Binding-site contacts:
Ligand atom C6 contacts residue GLY452 of chain 1.C at 3.3 Å.
Ligand atom C4 contacts residue GLY452 of chain 1.C at 4.0 Å.
Ligand atom O3 contacts residue CYS392 of chain 1.C at 3.6 Å (h-bond).
Ligand atom C7 contacts residue SER457 of chain 1.C at 4.0 Å.
Ligand atom C4 contacts residue ARG455 of chain 1.C at 4.0 Å.
Ligand atom O5 contacts residue ASN278 of chain 1.C at 2.2 Å (h-bond).
Ligand atom O6 contacts residue CYS392 of chain 1.C at 3.2 Å.
Ligand atom C7 contacts residue ASN278 of chain 1.C at 3.7 Å.
Ligand atom C6 contacts residue ARG455 of chain 1.C at 3.7 Å.
Ligand atom O5 contacts residue ARG455 of chain 1.C at 3.6 Å (salt-bridge).
Ligand atom O6 contacts residue GLY452 of chain 1.C at 2.5 Å (h-bond).
Ligand atom C6 contacts residue GLN453 of chain 1.C at 3.7 Å.
Ligand atom C5 contacts residue GLY452 of chain 1.C at 4.0 Å.
Ligand atom C7 contacts residue SER458 of chain 1.C at 4.0 Å.
Ligand atom N2 contacts residue LEU277 of chain 1.C at 3.8 Å.
Ligand atom O6 contacts residue ARG455 of chain 1.C at 2.6 Å (salt-bridge).
Ligand atom C2 contacts residue ASN278 of chain 1.C at 2.4 Å.
Ligand atom O7 contacts residue VAL270 of chain 1.C at 3.7 Å.
Ligand atom O6 contacts residue SER457 of chain 1.C at 4.0 Å.
Ligand atom O7 contacts residue LEU277 of chain 1.C at 3.7 Å.
Ligand atom O6 contacts residue GLN453 of chain 1.C at 3.2 Å.
Ligand atom C1 contacts residue ASN278 of chain 1.C at 1.4 Å.
Ligand atom C5 contacts residue ARG455 of chain 1.C at 4.0 Å.
Ligand atom C8 contacts residue LEU277 of chain 1.C at 1.5 Å (hydrophobic).
Ligand atom O6 contacts residue VAL224 of chain 1.C at 4.0 Å.
Ligand atom C8 contacts residue SER458 of chain 1.C at 3.7 Å.
Ligand atom N2 contacts residue SER458 of chain 1.C at 3.3 Å (h-bond).
Ligand atom C5 contacts residue SER457 of chain 1.C at 3.6 Å.
Ligand atom O6 contacts residue GLY393 of chain 1.C at 3.6 Å (h-bond).
Ligand atom C5 contacts residue ASN278 of chain 1.C at 3.5 Å.
Ligand atom O6 contacts residue CYS456 of chain 1.C at 3.9 Å.
Ligand atom O7 contacts residue SER457 of chain 1.C at 3.3 Å.
Ligand atom O4 contacts residue GLY452 of chain 1.C at 3.0 Å (h-bond).
Ligand atom O4 contacts residue SER457 of chain 1.C at 3.8 Å.
Ligand atom O4 contacts residue VAL224 of chain 1.C at 4.0 Å.
Ligand atom N2 contacts residue ASN278 of chain 1.C at 2.9 Å (h-bond).
Ligand atom C3 contacts residue ASN278 of chain 1.C at 3.7 Å.
Ligand atom C7 contacts residue LEU277 of chain 1.C at 3.0 Å (hydrophobic).
Ligand atom O4 contacts residue SER225 of chain 1.C at 3.6 Å.
Ligand atom O4 contacts residue ILE450 of chain 1.C at 3.3 Å.

Sequence of chain 1.C:
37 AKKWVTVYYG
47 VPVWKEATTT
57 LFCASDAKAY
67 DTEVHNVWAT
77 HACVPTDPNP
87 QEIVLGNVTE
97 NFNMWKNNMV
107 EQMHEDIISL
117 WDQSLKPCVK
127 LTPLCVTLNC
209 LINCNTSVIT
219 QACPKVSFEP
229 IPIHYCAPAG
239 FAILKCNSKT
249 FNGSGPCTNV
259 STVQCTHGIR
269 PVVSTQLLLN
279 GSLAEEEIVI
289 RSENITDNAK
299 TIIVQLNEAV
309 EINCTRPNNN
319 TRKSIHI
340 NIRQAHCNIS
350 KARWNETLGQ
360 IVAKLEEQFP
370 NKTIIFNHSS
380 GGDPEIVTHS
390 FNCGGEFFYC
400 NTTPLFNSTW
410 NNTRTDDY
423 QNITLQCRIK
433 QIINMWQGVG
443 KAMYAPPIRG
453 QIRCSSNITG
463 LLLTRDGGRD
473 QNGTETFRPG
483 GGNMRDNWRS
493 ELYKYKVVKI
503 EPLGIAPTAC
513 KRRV

This protein binds this small molecule.
Small molecule (SMILES): CC(=O)N[C@H]1[C@H](O[C@H]2[C@H](O)[C@@H](NC(C)=O)CO[C@@H]2CO)O[C@H](CO)[C@@H](O[C@@H]2O[C@H](CO[C@H]3O[C@H](CO)[C@@H](O)[C@H](O)[C@@H]3O)[C@@H](O)[C@H](O[C@H]3O[C@H](CO)[C@@H](O)[C@H](O)[C@@H]3O[C@H]3O[C@H](CO)[C@@H](O)[C@H](O)[C@@H]3O[C@H]3O[C@H](CO)[C@@H](O)[C@H](O)[C@@H]3O)[C@@H]2O)[C@@H]1O